Binding-site contacts:
Ligand atom C8 contacts residue ASN76 of chain 1.C at 4.5 Å.
Ligand atom C8 contacts residue ARG73 of chain 1.C at 4.2 Å.
Ligand atom O5 contacts residue ASN76 of chain 1.C at 2.3 Å (h-bond).
Ligand atom C7 contacts residue ASN76 of chain 1.C at 3.3 Å.
Ligand atom C8 contacts residue ALA72 of chain 1.C at 3.9 Å (hydrophobic).
Ligand atom N2 contacts residue ASN76 of chain 1.C at 2.9 Å (h-bond).
Ligand atom C3 contacts residue ASN76 of chain 1.C at 3.8 Å.
Ligand atom C1 contacts residue ASN76 of chain 1.C at 1.4 Å.
Ligand atom C4 contacts residue ASN76 of chain 1.C at 4.2 Å.
Ligand atom C2 contacts residue ASN76 of chain 1.C at 2.4 Å.
Ligand atom C5 contacts residue ASN76 of chain 1.C at 3.6 Å.
Ligand atom O7 contacts residue ASN76 of chain 1.C at 3.3 Å (h-bond).
Ligand atom C7 contacts residue ALA72 of chain 1.C at 4.5 Å (hydrophobic).

The protein below binds the small molecule below.
Small molecule (SMILES): CC(=O)N[C@@H]1[C@@H](O)[C@H](O)[C@@H](CO)O[C@H]1O

Sequence of chain 1.C:
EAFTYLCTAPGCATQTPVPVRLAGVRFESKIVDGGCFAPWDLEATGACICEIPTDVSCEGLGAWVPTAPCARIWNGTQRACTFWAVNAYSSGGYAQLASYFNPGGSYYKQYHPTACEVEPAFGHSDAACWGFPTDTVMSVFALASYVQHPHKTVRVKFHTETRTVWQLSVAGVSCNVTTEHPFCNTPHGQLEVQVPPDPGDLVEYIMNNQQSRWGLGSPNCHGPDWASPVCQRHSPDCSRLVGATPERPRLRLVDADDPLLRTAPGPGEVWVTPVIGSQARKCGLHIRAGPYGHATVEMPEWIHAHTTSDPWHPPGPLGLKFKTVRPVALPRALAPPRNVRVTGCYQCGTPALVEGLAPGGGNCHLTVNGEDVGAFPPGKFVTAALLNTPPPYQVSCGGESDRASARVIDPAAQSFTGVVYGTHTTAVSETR